This small molecule binds to this protein.
Small molecule (SMILES): CCN[P](=O)(O)OCC

Sequence of chain 7.A:
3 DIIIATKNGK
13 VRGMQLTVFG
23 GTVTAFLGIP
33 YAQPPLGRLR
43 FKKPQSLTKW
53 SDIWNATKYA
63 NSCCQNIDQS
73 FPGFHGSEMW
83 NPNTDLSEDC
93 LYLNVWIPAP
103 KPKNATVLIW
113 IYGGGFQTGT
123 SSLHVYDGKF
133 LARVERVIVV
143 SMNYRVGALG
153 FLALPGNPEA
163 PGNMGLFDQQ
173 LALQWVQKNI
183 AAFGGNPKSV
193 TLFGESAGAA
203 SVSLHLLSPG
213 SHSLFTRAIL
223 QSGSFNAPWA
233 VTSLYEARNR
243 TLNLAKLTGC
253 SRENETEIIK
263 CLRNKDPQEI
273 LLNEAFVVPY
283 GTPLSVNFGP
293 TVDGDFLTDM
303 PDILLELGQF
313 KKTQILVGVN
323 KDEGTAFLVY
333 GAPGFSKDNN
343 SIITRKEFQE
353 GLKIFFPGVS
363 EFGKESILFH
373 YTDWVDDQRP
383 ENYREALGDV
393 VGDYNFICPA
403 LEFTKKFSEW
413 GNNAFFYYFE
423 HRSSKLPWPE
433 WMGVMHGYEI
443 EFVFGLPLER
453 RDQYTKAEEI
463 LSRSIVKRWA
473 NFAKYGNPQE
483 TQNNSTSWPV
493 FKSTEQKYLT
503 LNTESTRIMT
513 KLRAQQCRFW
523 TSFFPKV

Binding-site contacts:
Ligand atom P contacts residue GLY117 of chain 7.A at 3.9 Å.
Ligand atom P contacts residue GLY116 of chain 7.A at 4.3 Å.
Ligand atom N contacts residue ALA199 of chain 7.A at 4.2 Å.
Ligand atom O3 contacts residue SER198 of chain 7.A at 2.5 Å (h-bond).
Ligand atom N contacts residue SER198 of chain 7.A at 2.7 Å (h-bond).
Ligand atom O2 contacts residue GLY115 of chain 7.A at 4.0 Å.
Ligand atom C3 contacts residue LEU286 of chain 7.A at 4.2 Å (hydrophobic).
Ligand atom C1 contacts residue GLY116 of chain 7.A at 4.1 Å.
Ligand atom N contacts residue PHE398 of chain 7.A at 3.8 Å.
Ligand atom C2 contacts residue GLY117 of chain 7.A at 4.2 Å.
Ligand atom O2 contacts residue SER198 of chain 7.A at 2.5 Å (h-bond).
Ligand atom C3 contacts residue TRP231 of chain 7.A at 4.4 Å (hydrophobic).
Ligand atom C4 contacts residue VAL288 of chain 7.A at 3.7 Å (hydrophobic).
Ligand atom C3 contacts residue PHE398 of chain 7.A at 4.5 Å (hydrophobic).
Ligand atom C1 contacts residue HIS438 of chain 7.A at 3.7 Å.
Ligand atom P contacts residue SER198 of chain 7.A at 1.6 Å.
Ligand atom P contacts residue HIS438 of chain 7.A at 3.7 Å.
Ligand atom P contacts residue ALA199 of chain 7.A at 3.4 Å.
Ligand atom O2 contacts residue GLY116 of chain 7.A at 3.1 Å (h-bond).
Ligand atom C4 contacts residue GLY117 of chain 7.A at 4.0 Å.
Ligand atom N contacts residue GLY117 of chain 7.A at 4.4 Å.
Ligand atom O3 contacts residue HIS438 of chain 7.A at 2.8 Å (h-bond).
Ligand atom C1 contacts residue GLY117 of chain 7.A at 4.0 Å.
Ligand atom C3 contacts residue SER198 of chain 7.A at 3.9 Å.
Ligand atom C2 contacts residue PHE329 of chain 7.A at 3.9 Å (hydrophobic).
Ligand atom C4 contacts residue LEU286 of chain 7.A at 3.9 Å (hydrophobic).
Ligand atom C4 contacts residue TRP231 of chain 7.A at 3.7 Å (hydrophobic).
Ligand atom O3 contacts residue GLY117 of chain 7.A at 4.5 Å.
Ligand atom C1 contacts residue SER198 of chain 7.A at 3.8 Å.
Ligand atom N contacts residue TRP231 of chain 7.A at 3.7 Å.
Ligand atom O2 contacts residue GLY117 of chain 7.A at 2.7 Å (h-bond).
Ligand atom O2 contacts residue ALA199 of chain 7.A at 2.8 Å (h-bond).
Ligand atom C3 contacts residue GLY117 of chain 7.A at 4.0 Å.